Binding-site contacts:
Ligand atom C2C contacts residue TYR197 of chain 30.A at 3.7 Å (hydrophobic).
Ligand atom C2A contacts residue TYR152 of chain 30.A at 3.6 Å (hydrophobic).
Ligand atom C5A contacts residue VAL176 of chain 30.A at 3.6 Å (hydrophobic).
Ligand atom C1C contacts residue LEU106 of chain 30.A at 3.8 Å (hydrophobic).
Ligand atom C4C contacts residue VAL188 of chain 30.A at 3.7 Å (hydrophobic).
Ligand atom C3B contacts residue VAL188 of chain 30.A at 3.8 Å (hydrophobic).
Ligand atom C5B contacts residue MET224 of chain 30.A at 3.8 Å (hydrophobic).
Ligand atom N3A contacts residue TYR152 of chain 30.A at 3.5 Å.
Ligand atom C4B contacts residue PHE186 of chain 30.A at 3.6 Å (hydrophobic).
Ligand atom C3 contacts residue ASN219 of chain 30.A at 4.0 Å.
Ligand atom C4C contacts residue VAL191 of chain 30.A at 3.0 Å (hydrophobic).
Ligand atom N3A contacts residue PRO174 of chain 30.A at 3.7 Å.
Ligand atom C4 contacts residue TYR197 of chain 30.A at 3.8 Å (hydrophobic).
Ligand atom C3C contacts residue TYR128 of chain 30.A at 3.4 Å (hydrophobic).
Ligand atom O1 contacts residue LEU106 of chain 30.A at 3.7 Å.
Ligand atom C3B contacts residue TYR152 of chain 30.A at 3.7 Å (hydrophobic).
Ligand atom O1B contacts residue ILE104 of chain 30.A at 3.9 Å.
Ligand atom O1B contacts residue TYR128 of chain 30.A at 3.4 Å (h-bond).
Ligand atom C2A contacts residue PHE186 of chain 30.A at 3.3 Å (hydrophobic).
Ligand atom C4B contacts residue TYR152 of chain 30.A at 3.8 Å (hydrophobic).
Ligand atom C4A contacts residue PRO174 of chain 30.A at 3.1 Å (hydrophobic).
Ligand atom C6B contacts residue TYR128 of chain 30.A at 3.3 Å (hydrophobic).
Ligand atom N2 contacts residue LEU106 of chain 30.A at 3.8 Å.
Ligand atom N3A contacts residue ALA24 of chain 30.C at 3.8 Å.
Ligand atom C5 contacts residue LEU106 of chain 30.A at 3.8 Å (hydrophobic).
Ligand atom C1C contacts residue TYR128 of chain 30.A at 3.7 Å (hydrophobic).
Ligand atom C4 contacts residue LEU106 of chain 30.A at 3.9 Å (hydrophobic).
Ligand atom C1B contacts residue ILE104 of chain 30.A at 4.0 Å (hydrophobic).
Ligand atom O1 contacts residue MET221 of chain 30.A at 3.9 Å.
Ligand atom C6B contacts residue ILE104 of chain 30.A at 3.6 Å (hydrophobic).
Ligand atom C2B contacts residue VAL188 of chain 30.A at 3.5 Å (hydrophobic).
Ligand atom C31 contacts residue ASN219 of chain 30.A at 3.3 Å.
Ligand atom N3A contacts residue PHE186 of chain 30.A at 4.0 Å.
Ligand atom C5B contacts residue PHE186 of chain 30.A at 3.9 Å (hydrophobic).
Ligand atom N2 contacts residue ASN219 of chain 30.A at 3.8 Å.
Ligand atom C5C contacts residue VAL191 of chain 30.A at 3.8 Å (hydrophobic).
Ligand atom C1B contacts residue VAL188 of chain 30.A at 3.8 Å (hydrophobic).
Ligand atom C5A contacts residue PHE186 of chain 30.A at 3.5 Å (hydrophobic).
Ligand atom O1A contacts residue PHE186 of chain 30.A at 3.0 Å.
Ligand atom C1B contacts residue TYR128 of chain 30.A at 3.6 Å (hydrophobic).

This protein binds this small molecule.
Small molecule (SMILES): Cc1cc(CCCCCOc2ccc(C3=NCCO3)cc2)on1

Sequence of chain 30.C:
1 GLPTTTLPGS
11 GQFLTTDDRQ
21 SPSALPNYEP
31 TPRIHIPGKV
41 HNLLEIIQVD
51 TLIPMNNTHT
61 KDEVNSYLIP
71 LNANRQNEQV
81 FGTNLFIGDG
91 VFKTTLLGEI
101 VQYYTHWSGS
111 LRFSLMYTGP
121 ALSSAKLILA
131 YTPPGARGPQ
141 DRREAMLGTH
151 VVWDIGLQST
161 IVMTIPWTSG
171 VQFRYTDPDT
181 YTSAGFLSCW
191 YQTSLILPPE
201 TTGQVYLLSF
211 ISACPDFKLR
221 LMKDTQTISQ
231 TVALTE

Sequence of chain 30.A:
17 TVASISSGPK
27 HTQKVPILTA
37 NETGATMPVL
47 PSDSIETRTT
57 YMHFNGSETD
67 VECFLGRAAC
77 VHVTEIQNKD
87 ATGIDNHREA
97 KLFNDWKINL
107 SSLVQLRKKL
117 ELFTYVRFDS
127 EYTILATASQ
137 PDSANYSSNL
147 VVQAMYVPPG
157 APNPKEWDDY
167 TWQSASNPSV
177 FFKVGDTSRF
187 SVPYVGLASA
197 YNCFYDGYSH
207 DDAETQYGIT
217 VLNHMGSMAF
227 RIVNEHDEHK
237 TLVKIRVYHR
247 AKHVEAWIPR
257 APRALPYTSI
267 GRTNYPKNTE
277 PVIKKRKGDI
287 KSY